Binding-site contacts:
Ligand atom O7 contacts residue TYR351 of chain 1.C at 4.2 Å.
Ligand atom C6 contacts residue ASN164 of chain 1.B at 3.5 Å.
Ligand atom N2 contacts residue ASN165 of chain 1.B at 4.0 Å.
Ligand atom C2 contacts residue ASN165 of chain 1.B at 3.2 Å.
Ligand atom O5 contacts residue ASN164 of chain 1.B at 3.4 Å (h-bond).
Ligand atom C5 contacts residue ASN165 of chain 1.B at 4.4 Å.
Ligand atom C5 contacts residue ASN164 of chain 1.B at 4.1 Å.
Ligand atom O5 contacts residue ASN165 of chain 1.B at 3.1 Å (h-bond).
Ligand atom O6 contacts residue ASN164 of chain 1.B at 2.5 Å (h-bond).
Ligand atom C7 contacts residue ASN165 of chain 1.B at 4.5 Å.
Ligand atom C8 contacts residue ILE468 of chain 1.C at 3.8 Å (hydrophobic).
Ligand atom C7 contacts residue TYR351 of chain 1.C at 4.2 Å (hydrophobic).
Ligand atom C3 contacts residue ASN165 of chain 1.B at 4.4 Å.
Ligand atom C1 contacts residue ASN165 of chain 1.B at 2.8 Å.
Ligand atom C8 contacts residue ALA352 of chain 1.C at 4.5 Å (hydrophobic).
Ligand atom O6 contacts residue ASN165 of chain 1.B at 4.4 Å.
Ligand atom N2 contacts residue TYR351 of chain 1.C at 4.2 Å.

Sequence of chain 1.C:
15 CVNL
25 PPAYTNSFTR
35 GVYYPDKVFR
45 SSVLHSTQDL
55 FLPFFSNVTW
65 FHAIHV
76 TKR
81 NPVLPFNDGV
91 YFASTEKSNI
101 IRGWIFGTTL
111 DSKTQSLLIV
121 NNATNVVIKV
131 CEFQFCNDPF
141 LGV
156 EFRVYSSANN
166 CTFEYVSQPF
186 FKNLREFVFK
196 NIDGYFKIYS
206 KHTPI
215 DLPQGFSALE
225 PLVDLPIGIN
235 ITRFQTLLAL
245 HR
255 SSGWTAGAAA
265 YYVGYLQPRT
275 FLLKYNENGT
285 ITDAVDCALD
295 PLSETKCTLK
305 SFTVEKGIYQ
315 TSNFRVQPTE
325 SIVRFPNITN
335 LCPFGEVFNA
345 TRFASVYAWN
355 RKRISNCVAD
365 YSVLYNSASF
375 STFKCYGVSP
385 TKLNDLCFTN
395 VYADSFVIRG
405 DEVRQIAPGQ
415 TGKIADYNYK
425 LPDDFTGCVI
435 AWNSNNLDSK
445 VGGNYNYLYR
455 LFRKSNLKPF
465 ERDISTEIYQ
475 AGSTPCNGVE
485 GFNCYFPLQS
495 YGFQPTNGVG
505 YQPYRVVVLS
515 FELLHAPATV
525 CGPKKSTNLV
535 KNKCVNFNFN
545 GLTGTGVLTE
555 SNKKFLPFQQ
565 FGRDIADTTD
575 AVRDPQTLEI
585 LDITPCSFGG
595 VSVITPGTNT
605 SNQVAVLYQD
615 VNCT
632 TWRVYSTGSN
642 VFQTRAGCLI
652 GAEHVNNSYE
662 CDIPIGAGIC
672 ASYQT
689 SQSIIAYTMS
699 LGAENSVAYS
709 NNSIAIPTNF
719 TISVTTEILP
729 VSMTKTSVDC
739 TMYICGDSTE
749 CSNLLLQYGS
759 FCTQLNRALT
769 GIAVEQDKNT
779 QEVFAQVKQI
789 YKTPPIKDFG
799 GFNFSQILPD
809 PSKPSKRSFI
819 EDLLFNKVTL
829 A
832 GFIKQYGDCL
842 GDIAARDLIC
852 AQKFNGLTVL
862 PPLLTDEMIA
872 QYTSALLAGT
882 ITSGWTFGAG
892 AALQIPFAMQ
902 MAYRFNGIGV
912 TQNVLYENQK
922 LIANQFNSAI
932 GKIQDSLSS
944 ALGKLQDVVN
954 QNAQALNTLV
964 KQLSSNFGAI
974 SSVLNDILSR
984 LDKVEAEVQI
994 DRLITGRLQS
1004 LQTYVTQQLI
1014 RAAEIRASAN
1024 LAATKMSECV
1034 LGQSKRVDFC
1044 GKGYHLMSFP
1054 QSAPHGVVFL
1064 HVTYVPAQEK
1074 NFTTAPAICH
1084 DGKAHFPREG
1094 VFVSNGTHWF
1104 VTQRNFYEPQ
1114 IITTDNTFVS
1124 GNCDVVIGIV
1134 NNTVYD

Sequence of chain 1.B:
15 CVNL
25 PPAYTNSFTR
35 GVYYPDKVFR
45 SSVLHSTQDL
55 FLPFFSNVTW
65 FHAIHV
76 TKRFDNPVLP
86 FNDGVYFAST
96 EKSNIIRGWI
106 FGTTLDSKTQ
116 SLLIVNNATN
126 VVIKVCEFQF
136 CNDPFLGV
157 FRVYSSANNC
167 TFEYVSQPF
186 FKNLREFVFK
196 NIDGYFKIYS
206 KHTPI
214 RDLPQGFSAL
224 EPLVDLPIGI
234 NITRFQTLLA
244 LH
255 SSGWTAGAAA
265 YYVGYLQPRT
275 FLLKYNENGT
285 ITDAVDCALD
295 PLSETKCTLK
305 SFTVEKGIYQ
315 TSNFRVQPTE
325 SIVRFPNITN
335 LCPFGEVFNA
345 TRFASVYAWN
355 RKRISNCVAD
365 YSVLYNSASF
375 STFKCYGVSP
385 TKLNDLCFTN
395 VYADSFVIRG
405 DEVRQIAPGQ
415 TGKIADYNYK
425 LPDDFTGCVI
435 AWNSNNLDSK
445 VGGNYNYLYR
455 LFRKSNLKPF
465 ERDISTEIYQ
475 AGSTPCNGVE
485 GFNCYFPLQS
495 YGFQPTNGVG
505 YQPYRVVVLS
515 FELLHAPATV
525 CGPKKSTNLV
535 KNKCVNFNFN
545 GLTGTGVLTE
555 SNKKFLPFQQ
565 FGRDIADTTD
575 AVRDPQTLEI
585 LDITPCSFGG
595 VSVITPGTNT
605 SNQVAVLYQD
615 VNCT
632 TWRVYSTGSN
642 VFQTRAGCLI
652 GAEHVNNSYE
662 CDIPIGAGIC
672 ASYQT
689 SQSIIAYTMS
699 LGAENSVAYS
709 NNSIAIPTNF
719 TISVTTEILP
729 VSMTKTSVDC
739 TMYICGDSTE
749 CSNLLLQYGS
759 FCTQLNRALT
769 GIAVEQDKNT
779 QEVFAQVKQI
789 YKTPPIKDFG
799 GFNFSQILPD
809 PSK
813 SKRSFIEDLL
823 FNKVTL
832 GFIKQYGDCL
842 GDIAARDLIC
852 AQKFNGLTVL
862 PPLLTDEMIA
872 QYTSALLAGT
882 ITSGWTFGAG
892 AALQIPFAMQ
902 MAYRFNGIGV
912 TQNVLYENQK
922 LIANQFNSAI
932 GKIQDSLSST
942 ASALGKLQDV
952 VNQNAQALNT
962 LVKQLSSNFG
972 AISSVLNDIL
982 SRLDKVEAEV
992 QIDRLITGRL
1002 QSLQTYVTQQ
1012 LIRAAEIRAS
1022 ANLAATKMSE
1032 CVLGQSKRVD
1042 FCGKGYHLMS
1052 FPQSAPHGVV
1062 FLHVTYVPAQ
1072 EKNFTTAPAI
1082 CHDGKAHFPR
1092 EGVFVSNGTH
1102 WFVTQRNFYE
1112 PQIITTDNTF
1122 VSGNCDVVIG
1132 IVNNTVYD

The small molecule below binds the protein below.
Small molecule (SMILES): CC(=O)N[C@@H]1[C@@H](O)[C@H](O)[C@@H](CO)O[C@H]1O